The protein below binds the small molecule below.
Small molecule (SMILES): CC(=O)N[C@@H]1[C@@H](O)[C@H](O)[C@@H](CO)O[C@H]1O

Binding-site contacts:
Ligand atom C1 contacts residue ASN212 of chain 10.E at 1.4 Å.
Ligand atom C5 contacts residue ASN212 of chain 10.E at 3.7 Å.
Ligand atom O7 contacts residue ASN212 of chain 10.E at 4.5 Å.
Ligand atom C2 contacts residue ASN212 of chain 10.E at 2.4 Å.
Ligand atom C1 contacts residue ILE211 of chain 10.E at 4.2 Å (hydrophobic).
Ligand atom C7 contacts residue ASN212 of chain 10.E at 3.9 Å.
Ligand atom C4 contacts residue ASN212 of chain 10.E at 4.2 Å.
Ligand atom N2 contacts residue ASN212 of chain 10.E at 2.9 Å (h-bond).
Ligand atom N2 contacts residue ILE211 of chain 10.E at 4.3 Å.
Ligand atom O5 contacts residue ASN212 of chain 10.E at 2.4 Å (h-bond).
Ligand atom C3 contacts residue ASN212 of chain 10.E at 3.8 Å.

Sequence of chain 10.E:
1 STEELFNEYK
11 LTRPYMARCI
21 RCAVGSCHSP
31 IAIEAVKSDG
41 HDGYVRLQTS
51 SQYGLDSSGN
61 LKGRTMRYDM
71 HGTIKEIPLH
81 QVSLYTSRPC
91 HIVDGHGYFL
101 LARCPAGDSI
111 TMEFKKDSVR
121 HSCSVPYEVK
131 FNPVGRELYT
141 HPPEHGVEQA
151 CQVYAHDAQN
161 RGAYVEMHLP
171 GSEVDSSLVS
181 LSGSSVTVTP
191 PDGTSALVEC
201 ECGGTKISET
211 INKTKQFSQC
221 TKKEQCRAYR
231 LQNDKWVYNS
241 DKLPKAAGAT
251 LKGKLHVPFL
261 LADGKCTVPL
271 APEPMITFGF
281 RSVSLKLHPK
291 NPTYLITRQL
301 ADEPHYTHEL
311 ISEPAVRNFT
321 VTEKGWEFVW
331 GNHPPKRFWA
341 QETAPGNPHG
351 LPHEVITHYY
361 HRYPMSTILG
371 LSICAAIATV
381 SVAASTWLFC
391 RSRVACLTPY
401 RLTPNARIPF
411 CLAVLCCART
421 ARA